Sequence of chain 1.C:
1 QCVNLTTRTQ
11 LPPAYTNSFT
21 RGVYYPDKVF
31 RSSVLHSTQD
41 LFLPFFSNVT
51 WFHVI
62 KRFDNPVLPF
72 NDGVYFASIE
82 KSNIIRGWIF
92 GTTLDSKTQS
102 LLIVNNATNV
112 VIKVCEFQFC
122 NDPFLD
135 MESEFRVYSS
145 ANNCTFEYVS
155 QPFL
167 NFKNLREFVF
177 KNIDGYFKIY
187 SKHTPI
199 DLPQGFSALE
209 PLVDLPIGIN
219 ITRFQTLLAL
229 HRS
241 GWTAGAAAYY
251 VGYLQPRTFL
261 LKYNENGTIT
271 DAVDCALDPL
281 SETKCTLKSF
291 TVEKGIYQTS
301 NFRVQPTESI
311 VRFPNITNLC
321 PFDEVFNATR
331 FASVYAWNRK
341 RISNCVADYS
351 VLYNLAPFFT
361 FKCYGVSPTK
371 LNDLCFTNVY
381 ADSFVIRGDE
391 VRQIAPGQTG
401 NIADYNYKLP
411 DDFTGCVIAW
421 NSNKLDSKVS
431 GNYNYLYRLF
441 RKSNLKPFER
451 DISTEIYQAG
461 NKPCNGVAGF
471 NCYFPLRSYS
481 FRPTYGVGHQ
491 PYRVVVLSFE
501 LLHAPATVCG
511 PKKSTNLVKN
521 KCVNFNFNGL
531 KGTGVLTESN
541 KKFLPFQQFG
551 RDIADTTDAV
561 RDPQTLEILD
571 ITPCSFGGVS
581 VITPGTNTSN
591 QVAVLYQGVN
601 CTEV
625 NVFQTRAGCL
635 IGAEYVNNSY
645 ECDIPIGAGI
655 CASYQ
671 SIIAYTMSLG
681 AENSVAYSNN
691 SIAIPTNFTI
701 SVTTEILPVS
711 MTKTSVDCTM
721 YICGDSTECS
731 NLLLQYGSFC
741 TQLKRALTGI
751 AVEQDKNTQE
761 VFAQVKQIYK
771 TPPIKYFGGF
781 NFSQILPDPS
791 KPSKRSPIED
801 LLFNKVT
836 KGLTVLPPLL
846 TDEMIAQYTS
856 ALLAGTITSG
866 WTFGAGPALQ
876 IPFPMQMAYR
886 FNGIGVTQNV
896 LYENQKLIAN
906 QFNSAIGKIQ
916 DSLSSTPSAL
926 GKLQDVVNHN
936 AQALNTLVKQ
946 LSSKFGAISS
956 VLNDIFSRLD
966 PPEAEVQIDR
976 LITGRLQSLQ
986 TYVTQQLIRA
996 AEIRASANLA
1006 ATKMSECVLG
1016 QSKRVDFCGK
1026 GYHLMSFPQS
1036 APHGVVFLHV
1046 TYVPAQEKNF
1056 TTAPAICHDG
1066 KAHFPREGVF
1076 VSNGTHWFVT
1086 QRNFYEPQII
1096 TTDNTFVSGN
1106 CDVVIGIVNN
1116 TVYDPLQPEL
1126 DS

Sequence of chain 1.A:
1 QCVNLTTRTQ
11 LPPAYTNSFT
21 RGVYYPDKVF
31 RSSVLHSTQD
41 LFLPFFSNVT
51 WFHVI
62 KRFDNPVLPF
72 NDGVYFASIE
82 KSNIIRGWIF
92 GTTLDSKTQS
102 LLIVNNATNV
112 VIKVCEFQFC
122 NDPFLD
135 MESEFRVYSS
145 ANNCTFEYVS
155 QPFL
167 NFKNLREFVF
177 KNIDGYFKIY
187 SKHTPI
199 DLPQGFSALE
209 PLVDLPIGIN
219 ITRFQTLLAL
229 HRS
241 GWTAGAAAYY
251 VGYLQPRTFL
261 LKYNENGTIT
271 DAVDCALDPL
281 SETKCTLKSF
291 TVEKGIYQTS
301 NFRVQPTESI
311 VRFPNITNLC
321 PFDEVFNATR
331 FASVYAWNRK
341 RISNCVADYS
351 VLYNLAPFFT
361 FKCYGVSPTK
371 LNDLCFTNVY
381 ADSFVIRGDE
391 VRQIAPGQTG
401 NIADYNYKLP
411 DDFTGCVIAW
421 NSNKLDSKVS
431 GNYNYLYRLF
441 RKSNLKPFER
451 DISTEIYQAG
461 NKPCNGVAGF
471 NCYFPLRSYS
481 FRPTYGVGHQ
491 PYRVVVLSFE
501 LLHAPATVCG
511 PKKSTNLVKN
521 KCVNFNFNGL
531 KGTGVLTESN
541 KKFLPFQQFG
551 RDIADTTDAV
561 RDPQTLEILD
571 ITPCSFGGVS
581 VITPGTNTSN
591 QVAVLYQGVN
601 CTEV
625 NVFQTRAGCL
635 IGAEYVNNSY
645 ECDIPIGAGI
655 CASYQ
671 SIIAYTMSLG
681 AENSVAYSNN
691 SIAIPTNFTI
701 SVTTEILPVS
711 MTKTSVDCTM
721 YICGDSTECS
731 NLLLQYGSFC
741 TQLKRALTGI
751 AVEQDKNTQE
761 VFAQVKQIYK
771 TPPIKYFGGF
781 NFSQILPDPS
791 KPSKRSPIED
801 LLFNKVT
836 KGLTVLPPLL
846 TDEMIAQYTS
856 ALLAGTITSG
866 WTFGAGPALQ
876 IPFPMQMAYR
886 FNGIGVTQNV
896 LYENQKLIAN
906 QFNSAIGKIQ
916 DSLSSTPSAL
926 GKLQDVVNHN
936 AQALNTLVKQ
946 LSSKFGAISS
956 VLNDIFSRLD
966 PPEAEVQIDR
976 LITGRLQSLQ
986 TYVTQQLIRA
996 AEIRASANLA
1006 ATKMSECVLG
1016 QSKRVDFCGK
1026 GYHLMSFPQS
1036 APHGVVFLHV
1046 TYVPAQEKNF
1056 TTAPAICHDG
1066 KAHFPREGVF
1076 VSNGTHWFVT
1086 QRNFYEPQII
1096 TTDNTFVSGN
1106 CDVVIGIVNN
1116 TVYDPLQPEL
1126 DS

Binding-site contacts:
Ligand atom C7 contacts residue ASN1054 of chain 1.A at 3.7 Å.
Ligand atom C6 contacts residue ALA686 of chain 1.A at 3.9 Å (hydrophobic).
Ligand atom O5 contacts residue ASN1054 of chain 1.A at 2.4 Å (h-bond).
Ligand atom C5 contacts residue ALA686 of chain 1.A at 3.9 Å (hydrophobic).
Ligand atom C8 contacts residue LYS1053 of chain 1.A at 4.4 Å.
Ligand atom C1 contacts residue GLN875 of chain 1.C at 4.3 Å.
Ligand atom N2 contacts residue ASN1054 of chain 1.A at 2.9 Å (h-bond).
Ligand atom O4 contacts residue ALA686 of chain 1.A at 3.9 Å.
Ligand atom C1 contacts residue ASN1054 of chain 1.A at 1.4 Å.
Ligand atom C5 contacts residue ASN1054 of chain 1.A at 3.7 Å.
Ligand atom C4 contacts residue ASN1054 of chain 1.A at 4.2 Å.
Ligand atom C2 contacts residue ASN1054 of chain 1.A at 2.5 Å.
Ligand atom C8 contacts residue GLU1052 of chain 1.A at 3.7 Å.
Ligand atom C3 contacts residue ASN1054 of chain 1.A at 3.8 Å.
Ligand atom O7 contacts residue ASN1054 of chain 1.A at 4.1 Å.

The protein below binds the small molecule below.
Small molecule (SMILES): CC(=O)N[C@@H]1[C@@H](O)[C@H](O)[C@@H](CO)O[C@H]1O